Binding-site contacts:
Ligand atom N4 contacts residue HIS201 of chain 1.B at 3.1 Å (h-bond).
Ligand atom C18 contacts residue ALA225 of chain 1.B at 3.8 Å (hydrophobic).
Ligand atom N2 contacts residue PRO223 of chain 1.B at 3.0 Å (h-bond).
Ligand atom O9 contacts residue HIS191 of chain 1.B at 3.2 Å.
Ligand atom C16 contacts residue ALA225 of chain 1.B at 3.4 Å (hydrophobic).
Ligand atom C17 contacts residue ALA225 of chain 1.B at 3.6 Å (hydrophobic).
Ligand atom C5 contacts residue ZN1 of chain 1.E at 3.1 Å.
Ligand atom O20 contacts residue LEU187 of chain 1.B at 3.7 Å.
Ligand atom C15 contacts residue PRO223 of chain 1.B at 3.5 Å (hydrophobic).
Ligand atom O9 contacts residue GLU192 of chain 1.B at 2.6 Å (salt-bridge).
Ligand atom O19 contacts residue THR133 of chain 1.B at 3.5 Å.
Ligand atom C8 contacts residue ZN1 of chain 1.E at 2.8 Å.
Ligand atom C17 contacts residue HIS191 of chain 1.B at 3.7 Å.
Ligand atom C8 contacts residue GLU192 of chain 1.B at 3.5 Å.
Ligand atom N4 contacts residue ZN1 of chain 1.E at 1.9 Å.
Ligand atom C21 contacts residue LEU187 of chain 1.B at 3.4 Å (hydrophobic).
Ligand atom C12 contacts residue THR133 of chain 1.B at 3.6 Å.
Ligand atom C15 contacts residue ALA225 of chain 1.B at 3.6 Å (hydrophobic).
Ligand atom O9 contacts residue ZN1 of chain 1.E at 2.9 Å.
Ligand atom O20 contacts residue HIS191 of chain 1.B at 3.6 Å.
Ligand atom C15 contacts residue HIS191 of chain 1.B at 3.3 Å.
Ligand atom N4 contacts residue HIS191 of chain 1.B at 3.4 Å (h-bond).
Ligand atom O19 contacts residue GLY135 of chain 1.B at 3.0 Å (h-bond).
Ligand atom C16 contacts residue HIS191 of chain 1.B at 3.2 Å.
Ligand atom N7 contacts residue GLY135 of chain 1.B at 2.9 Å (h-bond).
Ligand atom O20 contacts residue VAL188 of chain 1.B at 3.3 Å.
Ligand atom C5 contacts residue HIS201 of chain 1.B at 3.6 Å.
Ligand atom O9 contacts residue HIS195 of chain 1.B at 3.5 Å.
Ligand atom O10 contacts residue HIS201 of chain 1.B at 3.0 Å.
Ligand atom N4 contacts residue HIS195 of chain 1.B at 3.5 Å (h-bond).
Ligand atom C15 contacts residue TYR222 of chain 1.B at 3.6 Å (hydrophobic).
Ligand atom C14 contacts residue HIS191 of chain 1.B at 3.8 Å.
Ligand atom C8 contacts residue HIS191 of chain 1.B at 3.7 Å.
Ligand atom O10 contacts residue ZN1 of chain 1.E at 3.5 Å.
Ligand atom C21 contacts residue VAL188 of chain 1.B at 3.7 Å (hydrophobic).
Ligand atom O9 contacts residue GLY135 of chain 1.B at 3.6 Å.
Ligand atom C11 contacts residue LEU136 of chain 1.B at 3.8 Å (hydrophobic).
Ligand atom C8 contacts residue GLY135 of chain 1.B at 3.6 Å.
Ligand atom O19 contacts residue LEU134 of chain 1.B at 2.8 Å (h-bond).
Ligand atom C14 contacts residue PRO223 of chain 1.B at 3.6 Å (hydrophobic).

The small molecule below binds the protein below.
Small molecule (SMILES): COc1ccc2[nH]n(C[C@@]3(C)NC(=O)NC3=O)c(=O)c2c1

Sequence of chain 1.B:
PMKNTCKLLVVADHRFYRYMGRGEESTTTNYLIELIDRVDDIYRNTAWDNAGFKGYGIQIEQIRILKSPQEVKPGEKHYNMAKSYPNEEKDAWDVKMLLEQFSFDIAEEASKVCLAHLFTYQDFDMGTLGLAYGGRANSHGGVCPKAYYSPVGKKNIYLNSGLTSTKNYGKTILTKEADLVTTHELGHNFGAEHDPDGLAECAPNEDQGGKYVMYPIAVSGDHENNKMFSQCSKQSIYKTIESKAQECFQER